Sequence of chain 3.A:
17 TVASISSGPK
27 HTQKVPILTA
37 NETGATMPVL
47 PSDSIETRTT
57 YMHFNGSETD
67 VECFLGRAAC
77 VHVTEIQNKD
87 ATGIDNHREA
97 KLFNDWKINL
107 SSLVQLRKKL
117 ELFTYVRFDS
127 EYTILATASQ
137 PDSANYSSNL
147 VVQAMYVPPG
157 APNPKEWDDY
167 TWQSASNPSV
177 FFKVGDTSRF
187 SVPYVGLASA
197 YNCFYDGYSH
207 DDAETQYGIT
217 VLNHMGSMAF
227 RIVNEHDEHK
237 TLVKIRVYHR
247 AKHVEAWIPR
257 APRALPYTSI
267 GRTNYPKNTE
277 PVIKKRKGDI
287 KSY

Binding-site contacts:
Ligand atom C5A contacts residue VAL176 of chain 3.A at 3.8 Å (hydrophobic).
Ligand atom C4 contacts residue TYR197 of chain 3.A at 3.6 Å (hydrophobic).
Ligand atom C5B contacts residue PHE186 of chain 3.A at 3.8 Å (hydrophobic).
Ligand atom N3A contacts residue PRO174 of chain 3.A at 3.3 Å (h-bond).
Ligand atom C2C contacts residue MET221 of chain 3.A at 3.3 Å (hydrophobic).
Ligand atom N3A contacts residue ALA24 of chain 3.C at 3.8 Å.
Ligand atom O1A contacts residue MET224 of chain 3.A at 3.9 Å.
Ligand atom C2C contacts residue ILE104 of chain 3.A at 3.9 Å (hydrophobic).
Ligand atom C5C contacts residue TYR152 of chain 3.A at 3.8 Å (hydrophobic).
Ligand atom C3C contacts residue TYR128 of chain 3.A at 3.8 Å (hydrophobic).
Ligand atom CL1 contacts residue VAL188 of chain 3.A at 3.7 Å.
Ligand atom C3C contacts residue ILE104 of chain 3.A at 3.6 Å (hydrophobic).
Ligand atom CL2 contacts residue ILE104 of chain 3.A at 3.4 Å.
Ligand atom C1C contacts residue LEU106 of chain 3.A at 3.9 Å (hydrophobic).
Ligand atom C4C contacts residue VAL191 of chain 3.A at 3.7 Å (hydrophobic).
Ligand atom C31 contacts residue TYR197 of chain 3.A at 3.6 Å (hydrophobic).
Ligand atom O1A contacts residue PHE186 of chain 3.A at 3.4 Å.
Ligand atom O1 contacts residue MET221 of chain 3.A at 3.4 Å (h-bond).
Ligand atom C4A contacts residue SER175 of chain 3.A at 3.6 Å.
Ligand atom C4A contacts residue PRO174 of chain 3.A at 3.2 Å (hydrophobic).
Ligand atom C5B contacts residue MET224 of chain 3.A at 3.8 Å (hydrophobic).
Ligand atom C5 contacts residue LEU106 of chain 3.A at 3.7 Å (hydrophobic).
Ligand atom N2 contacts residue ASN219 of chain 3.A at 3.5 Å (h-bond).
Ligand atom C1C contacts residue TYR128 of chain 3.A at 3.6 Å (hydrophobic).
Ligand atom C3B contacts residue ALA24 of chain 3.C at 4.0 Å (hydrophobic).
Ligand atom CL2 contacts residue MET224 of chain 3.A at 3.2 Å.
Ligand atom C4B contacts residue TYR152 of chain 3.A at 3.7 Å (hydrophobic).
Ligand atom C4B contacts residue PHE186 of chain 3.A at 3.6 Å (hydrophobic).
Ligand atom C5A contacts residue ALA150 of chain 3.A at 3.4 Å (hydrophobic).
Ligand atom O1 contacts residue LEU106 of chain 3.A at 3.7 Å.
Ligand atom C2A contacts residue PHE186 of chain 3.A at 3.6 Å (hydrophobic).
Ligand atom C31 contacts residue ASN219 of chain 3.A at 3.7 Å.
Ligand atom CL2 contacts residue TYR128 of chain 3.A at 3.4 Å.
Ligand atom C3B contacts residue TYR152 of chain 3.A at 3.9 Å (hydrophobic).
Ligand atom C5 contacts residue MET221 of chain 3.A at 3.9 Å (hydrophobic).
Ligand atom C4A contacts residue VAL176 of chain 3.A at 3.9 Å (hydrophobic).
Ligand atom O1B contacts residue VAL188 of chain 3.A at 3.8 Å.
Ligand atom C4A contacts residue ALA150 of chain 3.A at 3.9 Å (hydrophobic).
Ligand atom CL1 contacts residue LEU25 of chain 3.C at 3.5 Å.
Ligand atom N2 contacts residue MET221 of chain 3.A at 3.9 Å.

Sequence of chain 3.C:
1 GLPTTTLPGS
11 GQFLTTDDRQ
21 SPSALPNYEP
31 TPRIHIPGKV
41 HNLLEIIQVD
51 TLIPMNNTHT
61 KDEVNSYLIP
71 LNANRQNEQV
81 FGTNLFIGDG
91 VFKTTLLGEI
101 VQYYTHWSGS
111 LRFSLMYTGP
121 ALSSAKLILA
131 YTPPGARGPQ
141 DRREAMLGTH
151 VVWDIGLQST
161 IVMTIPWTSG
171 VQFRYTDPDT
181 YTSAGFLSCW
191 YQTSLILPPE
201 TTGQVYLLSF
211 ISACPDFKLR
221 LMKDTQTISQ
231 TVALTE

Sequence of chain 4.C:
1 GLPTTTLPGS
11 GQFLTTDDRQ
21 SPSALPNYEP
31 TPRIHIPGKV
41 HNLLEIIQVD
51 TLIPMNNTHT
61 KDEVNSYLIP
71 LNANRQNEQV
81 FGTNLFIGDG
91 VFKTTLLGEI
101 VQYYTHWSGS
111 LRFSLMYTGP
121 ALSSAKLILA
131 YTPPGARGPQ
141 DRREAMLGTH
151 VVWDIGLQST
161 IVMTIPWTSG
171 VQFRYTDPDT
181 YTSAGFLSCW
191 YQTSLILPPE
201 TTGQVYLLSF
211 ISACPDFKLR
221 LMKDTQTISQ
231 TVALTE

A protein and the small-molecule ligand that binds it are described below.
Small molecule (SMILES): Cc1cc(CCCCCOc2c(Cl)cc(C3=NCCO3)cc2Cl)on1